Sequence of chain 2.B:
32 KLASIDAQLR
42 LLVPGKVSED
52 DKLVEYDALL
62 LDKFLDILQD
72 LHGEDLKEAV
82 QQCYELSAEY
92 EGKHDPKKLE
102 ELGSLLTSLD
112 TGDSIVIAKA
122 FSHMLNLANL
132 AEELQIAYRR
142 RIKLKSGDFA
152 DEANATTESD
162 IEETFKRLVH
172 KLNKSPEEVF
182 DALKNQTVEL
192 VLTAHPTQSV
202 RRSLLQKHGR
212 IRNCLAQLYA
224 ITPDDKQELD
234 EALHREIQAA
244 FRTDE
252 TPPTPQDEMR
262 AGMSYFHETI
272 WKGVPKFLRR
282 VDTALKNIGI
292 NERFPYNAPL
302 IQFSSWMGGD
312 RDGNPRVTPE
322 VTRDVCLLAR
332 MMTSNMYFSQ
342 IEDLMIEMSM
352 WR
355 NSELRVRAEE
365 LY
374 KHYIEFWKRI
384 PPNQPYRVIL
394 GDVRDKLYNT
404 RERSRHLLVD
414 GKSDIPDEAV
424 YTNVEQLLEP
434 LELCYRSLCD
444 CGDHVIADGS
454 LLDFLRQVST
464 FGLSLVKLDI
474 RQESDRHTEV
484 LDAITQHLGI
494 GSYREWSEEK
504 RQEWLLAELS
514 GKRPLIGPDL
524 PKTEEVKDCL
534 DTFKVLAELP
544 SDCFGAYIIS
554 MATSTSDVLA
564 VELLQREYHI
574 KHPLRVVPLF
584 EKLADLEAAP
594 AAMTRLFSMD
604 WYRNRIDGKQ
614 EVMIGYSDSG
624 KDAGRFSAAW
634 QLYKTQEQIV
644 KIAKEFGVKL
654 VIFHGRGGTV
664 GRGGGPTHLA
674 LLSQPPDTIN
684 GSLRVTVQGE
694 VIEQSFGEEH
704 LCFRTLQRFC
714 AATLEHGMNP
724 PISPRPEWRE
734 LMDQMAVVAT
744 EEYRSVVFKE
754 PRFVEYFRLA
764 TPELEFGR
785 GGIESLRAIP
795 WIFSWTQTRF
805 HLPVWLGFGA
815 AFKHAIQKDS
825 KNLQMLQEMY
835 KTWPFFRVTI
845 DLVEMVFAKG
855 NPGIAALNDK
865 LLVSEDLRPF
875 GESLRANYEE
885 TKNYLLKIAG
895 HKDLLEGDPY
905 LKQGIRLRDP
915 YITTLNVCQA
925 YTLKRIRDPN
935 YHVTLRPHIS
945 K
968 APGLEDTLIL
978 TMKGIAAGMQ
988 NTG

The small molecule below binds the protein below.
Small molecule (SMILES): N[C@@H](CC(=O)O)C(=O)O

Binding-site contacts:
Ligand atom CB contacts residue ASN988 of chain 2.B at 3.5 Å.
Ligand atom O contacts residue PRO669 of chain 2.B at 4.1 Å.
Ligand atom N contacts residue GLN697 of chain 2.B at 2.7 Å (h-bond).
Ligand atom OD1 contacts residue ARG912 of chain 2.B at 2.8 Å (salt-bridge).
Ligand atom CA contacts residue LEU905 of chain 2.B at 4.2 Å (hydrophobic).
Ligand atom OD2 contacts residue ASN988 of chain 2.B at 4.1 Å.
Ligand atom CB contacts residue MET849 of chain 2.B at 4.2 Å (hydrophobic).
Ligand atom OD1 contacts residue GLN697 of chain 2.B at 2.8 Å (h-bond).
Ligand atom OD2 contacts residue ARG912 of chain 2.B at 2.8 Å (salt-bridge).
Ligand atom CG contacts residue GLN987 of chain 2.B at 4.4 Å.
Ligand atom OXT contacts residue ASN988 of chain 2.B at 3.1 Å (h-bond).
Ligand atom C contacts residue LEU905 of chain 2.B at 4.3 Å (hydrophobic).
Ligand atom CB contacts residue LEU905 of chain 2.B at 4.1 Å (hydrophobic).
Ligand atom OD2 contacts residue GLN987 of chain 2.B at 3.5 Å.
Ligand atom OD1 contacts residue GLN987 of chain 2.B at 4.4 Å.
Ligand atom CA contacts residue ASN988 of chain 2.B at 3.6 Å.
Ligand atom OD2 contacts residue GLN697 of chain 2.B at 3.6 Å.
Ligand atom OD1 contacts residue LEU905 of chain 2.B at 4.0 Å.
Ligand atom OD2 contacts residue LYS853 of chain 2.B at 2.7 Å (salt-bridge).
Ligand atom CB contacts residue GLN697 of chain 2.B at 4.2 Å.
Ligand atom C contacts residue ARG665 of chain 2.B at 3.5 Å.
Ligand atom O contacts residue MET849 of chain 2.B at 4.2 Å.
Ligand atom OD2 contacts residue MET986 of chain 2.B at 4.2 Å.
Ligand atom CG contacts residue LEU905 of chain 2.B at 4.3 Å (hydrophobic).
Ligand atom CB contacts residue LYS853 of chain 2.B at 3.6 Å.
Ligand atom O contacts residue LEU905 of chain 2.B at 3.6 Å.
Ligand atom C contacts residue MET849 of chain 2.B at 4.2 Å (hydrophobic).
Ligand atom CA contacts residue GLN697 of chain 2.B at 3.9 Å.
Ligand atom CG contacts residue ARG912 of chain 2.B at 3.5 Å.
Ligand atom N contacts residue ARG665 of chain 2.B at 3.1 Å (salt-bridge).
Ligand atom CG contacts residue ASN988 of chain 2.B at 4.1 Å.
Ligand atom C contacts residue ASN988 of chain 2.B at 4.1 Å.
Ligand atom OXT contacts residue ARG665 of chain 2.B at 2.9 Å (salt-bridge).
Ligand atom OXT contacts residue MET849 of chain 2.B at 3.5 Å.
Ligand atom CG contacts residue LYS853 of chain 2.B at 3.6 Å.
Ligand atom CG contacts residue GLN697 of chain 2.B at 3.3 Å.
Ligand atom N contacts residue ASN988 of chain 2.B at 2.8 Å (h-bond).
Ligand atom O contacts residue ARG665 of chain 2.B at 2.8 Å (salt-bridge).
Ligand atom CA contacts residue ARG665 of chain 2.B at 4.2 Å.